The small molecule below binds the protein below.
Small molecule (SMILES): CC(=O)N[C@@H]1[C@@H](O)[C@H](O)[C@@H](CO)O[C@H]1O

Sequence of chain 1.B:
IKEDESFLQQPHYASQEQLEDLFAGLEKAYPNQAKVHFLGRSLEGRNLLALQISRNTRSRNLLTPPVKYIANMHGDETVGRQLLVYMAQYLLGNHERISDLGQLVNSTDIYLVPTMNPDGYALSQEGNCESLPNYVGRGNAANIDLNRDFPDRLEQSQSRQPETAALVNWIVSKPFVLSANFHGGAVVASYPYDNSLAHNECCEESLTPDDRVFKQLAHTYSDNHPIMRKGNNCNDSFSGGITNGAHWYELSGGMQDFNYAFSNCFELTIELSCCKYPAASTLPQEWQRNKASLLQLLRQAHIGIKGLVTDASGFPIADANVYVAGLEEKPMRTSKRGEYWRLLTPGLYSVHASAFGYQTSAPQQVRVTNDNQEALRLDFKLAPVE

Binding-site contacts:
Ligand atom C8 contacts residue HIS122 of chain 1.B at 4.1 Å.
Ligand atom C1 contacts residue ASN133 of chain 1.B at 1.4 Å.
Ligand atom C1 contacts residue ARG82 of chain 1.B at 3.3 Å.
Ligand atom O6 contacts residue ASN133 of chain 1.B at 4.3 Å.
Ligand atom N2 contacts residue ASN133 of chain 1.B at 2.7 Å (h-bond).
Ligand atom O7 contacts residue GLY129 of chain 1.B at 4.1 Å.
Ligand atom C6 contacts residue ARG82 of chain 1.B at 4.2 Å.
Ligand atom N2 contacts residue GLY129 of chain 1.B at 3.5 Å (h-bond).
Ligand atom C4 contacts residue ASN133 of chain 1.B at 4.0 Å.
Ligand atom C4 contacts residue ARG82 of chain 1.B at 4.4 Å.
Ligand atom C7 contacts residue GLY129 of chain 1.B at 3.7 Å.
Ligand atom N2 contacts residue GLN130 of chain 1.B at 4.1 Å.
Ligand atom C2 contacts residue GLY129 of chain 1.B at 4.3 Å.
Ligand atom C2 contacts residue ASN133 of chain 1.B at 2.1 Å.
Ligand atom O7 contacts residue GLN130 of chain 1.B at 4.2 Å.
Ligand atom C8 contacts residue ASN133 of chain 1.B at 4.3 Å.
Ligand atom C5 contacts residue ARG82 of chain 1.B at 4.0 Å.
Ligand atom O5 contacts residue ASN133 of chain 1.B at 2.3 Å (h-bond).
Ligand atom C8 contacts residue GLY129 of chain 1.B at 3.7 Å.
Ligand atom O5 contacts residue ARG82 of chain 1.B at 2.8 Å (salt-bridge).
Ligand atom O7 contacts residue SER126 of chain 1.B at 3.9 Å.
Ligand atom O6 contacts residue ARG82 of chain 1.B at 3.1 Å (salt-bridge).
Ligand atom C2 contacts residue ARG82 of chain 1.B at 3.9 Å.
Ligand atom C7 contacts residue GLN130 of chain 1.B at 4.1 Å.
Ligand atom C3 contacts residue ASN133 of chain 1.B at 3.5 Å.
Ligand atom C7 contacts residue ASN133 of chain 1.B at 3.9 Å.
Ligand atom O3 contacts residue ASN133 of chain 1.B at 4.3 Å.
Ligand atom C1 contacts residue GLY129 of chain 1.B at 4.0 Å.
Ligand atom C5 contacts residue ASN133 of chain 1.B at 3.6 Å.